This small molecule binds to this protein.
Small molecule (SMILES): O=c1ccn([C@@H]2O[C@H](CO[P](=O)(O)O[P](=O)(O)O[C@H]3O[C@H](CO)[C@@H](O)[C@H](O)[C@H]3O)[C@@H](O)[C@H]2O)c(=O)[nH]1

Binding-site contacts:
Ligand atom O5' contacts residue TYR326 of chain 2.A at 3.6 Å.
Ligand atom O2A contacts residue TYR157 of chain 2.A at 2.8 Å (h-bond).
Ligand atom C2 contacts residue TYR157 of chain 2.A at 3.3 Å (hydrophobic).
Ligand atom C4' contacts residue ASP366 of chain 2.A at 3.5 Å.
Ligand atom O2 contacts residue PHE153 of chain 2.A at 3.5 Å (h-bond).
Ligand atom O6' contacts residue TYR364 of chain 2.A at 3.1 Å (h-bond).
Ligand atom O4 contacts residue ASN278 of chain 2.A at 3.0 Å (h-bond).
Ligand atom C2 contacts residue PHE153 of chain 2.A at 3.7 Å (hydrophobic).
Ligand atom O2B contacts residue TYR187 of chain 2.A at 2.8 Å (h-bond).
Ligand atom O1A contacts residue TYR187 of chain 2.A at 3.4 Å (h-bond).
Ligand atom N1 contacts residue TYR157 of chain 2.A at 3.6 Å.
Ligand atom C4 contacts residue TYR157 of chain 2.A at 3.5 Å (hydrophobic).
Ligand atom C4 contacts residue ASN278 of chain 2.A at 3.6 Å.
Ligand atom O1A contacts residue TYR157 of chain 2.A at 3.4 Å (h-bond).
Ligand atom O3C contacts residue GLN161 of chain 2.A at 2.6 Å (h-bond).
Ligand atom O4' contacts residue TYR364 of chain 2.A at 3.3 Å (h-bond).
Ligand atom C6' contacts residue TYR364 of chain 2.A at 2.9 Å (hydrophobic).
Ligand atom O2A contacts residue GLN161 of chain 2.A at 2.4 Å (h-bond).
Ligand atom C6' contacts residue FDA1 of chain 2.B at 3.5 Å.
Ligand atom O2 contacts residue ILE154 of chain 2.A at 3.3 Å.
Ligand atom O4 contacts residue PHE98 of chain 2.A at 3.4 Å.
Ligand atom C5 contacts residue TYR157 of chain 2.A at 3.4 Å (hydrophobic).
Ligand atom O1B contacts residue TYR187 of chain 2.A at 3.3 Å (h-bond).
Ligand atom C5 contacts residue ASN278 of chain 2.A at 3.7 Å.
Ligand atom C5' contacts residue TYR364 of chain 2.A at 3.5 Å (hydrophobic).
Ligand atom C4' contacts residue TYR364 of chain 2.A at 3.0 Å (hydrophobic).
Ligand atom PB contacts residue TYR187 of chain 2.A at 3.5 Å.
Ligand atom C6 contacts residue TYR157 of chain 2.A at 3.5 Å (hydrophobic).
Ligand atom N3 contacts residue PHE153 of chain 2.A at 3.0 Å (h-bond).
Ligand atom C3C contacts residue GLN161 of chain 2.A at 3.2 Å.
Ligand atom O6' contacts residue FDA1 of chain 2.B at 3.2 Å.
Ligand atom O2C contacts residue THR158 of chain 2.A at 3.3 Å (h-bond).
Ligand atom O4' contacts residue ASP366 of chain 2.A at 2.7 Å (salt-bridge).
Ligand atom O2 contacts residue THR158 of chain 2.A at 3.5 Å (h-bond).
Ligand atom O4 contacts residue ASN280 of chain 2.A at 2.9 Å (h-bond).
Ligand atom C4 contacts residue PHE98 of chain 2.A at 3.6 Å (hydrophobic).
Ligand atom C2C contacts residue THR158 of chain 2.A at 3.7 Å.
Ligand atom O2A contacts residue ARG288 of chain 2.A at 3.6 Å.
Ligand atom N3 contacts residue TYR157 of chain 2.A at 3.2 Å.
Ligand atom O6' contacts residue TYR326 of chain 2.A at 2.6 Å (h-bond).

Sequence of chain 2.A:
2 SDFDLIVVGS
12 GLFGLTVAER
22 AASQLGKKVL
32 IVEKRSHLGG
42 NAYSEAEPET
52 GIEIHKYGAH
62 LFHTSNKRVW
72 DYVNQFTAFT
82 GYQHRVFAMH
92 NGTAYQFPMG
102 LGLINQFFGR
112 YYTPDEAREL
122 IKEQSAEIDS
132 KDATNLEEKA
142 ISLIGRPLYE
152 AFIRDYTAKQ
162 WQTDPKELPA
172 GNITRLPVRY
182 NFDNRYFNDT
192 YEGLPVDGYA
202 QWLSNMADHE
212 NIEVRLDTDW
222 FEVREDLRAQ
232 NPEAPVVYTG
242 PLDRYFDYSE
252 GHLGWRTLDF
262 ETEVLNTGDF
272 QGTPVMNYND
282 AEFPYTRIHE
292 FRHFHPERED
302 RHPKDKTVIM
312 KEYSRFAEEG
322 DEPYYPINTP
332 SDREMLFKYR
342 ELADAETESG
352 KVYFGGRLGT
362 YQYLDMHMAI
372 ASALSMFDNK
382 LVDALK